A protein and the small-molecule ligand that binds it are described below.
Small molecule (SMILES): CC(=O)N[C@H]1[C@H](O[C@H]2[C@H](O)[C@@H](NC(C)=O)CO[C@@H]2CO)O[C@H](CO)[C@@H](O)[C@@H]1O

Binding-site contacts:
Ligand atom C5 contacts residue ASN747 of chain 1.D at 3.7 Å.
Ligand atom C5 contacts residue ILE752 of chain 1.D at 4.4 Å (hydrophobic).
Ligand atom C8 contacts residue LEU762 of chain 1.D at 4.1 Å (hydrophobic).
Ligand atom C6 contacts residue ILE752 of chain 1.D at 3.8 Å (hydrophobic).
Ligand atom C4 contacts residue ASN747 of chain 1.D at 4.2 Å.
Ligand atom C3 contacts residue THR749 of chain 1.D at 4.2 Å.
Ligand atom C6 contacts residue GLU760 of chain 1.D at 4.2 Å.
Ligand atom C2 contacts residue THR749 of chain 1.D at 3.9 Å.
Ligand atom C1 contacts residue THR749 of chain 1.D at 3.7 Å.
Ligand atom C3 contacts residue ASN747 of chain 1.D at 3.8 Å.
Ligand atom C2 contacts residue ASN747 of chain 1.D at 2.4 Å.
Ligand atom C1 contacts residue ASN747 of chain 1.D at 1.4 Å.
Ligand atom N2 contacts residue THR749 of chain 1.D at 3.3 Å (h-bond).
Ligand atom O5 contacts residue ASN747 of chain 1.D at 2.4 Å (h-bond).
Ligand atom C7 contacts residue THR749 of chain 1.D at 4.3 Å.
Ligand atom C7 contacts residue ASN747 of chain 1.D at 3.5 Å.
Ligand atom C8 contacts residue THR749 of chain 1.D at 4.4 Å.
Ligand atom O7 contacts residue ASN747 of chain 1.D at 3.7 Å.
Ligand atom C6 contacts residue LEU762 of chain 1.D at 4.2 Å (hydrophobic).
Ligand atom O6 contacts residue ILE752 of chain 1.D at 4.1 Å.
Ligand atom O5 contacts residue ILE752 of chain 1.D at 3.7 Å.
Ligand atom C8 contacts residue SER748 of chain 1.D at 4.0 Å.
Ligand atom N2 contacts residue ASN747 of chain 1.D at 2.9 Å (h-bond).
Ligand atom C5 contacts residue LEU762 of chain 1.D at 4.2 Å (hydrophobic).
Ligand atom O6 contacts residue GLU760 of chain 1.D at 3.7 Å.
Ligand atom C8 contacts residue GLU760 of chain 1.D at 4.2 Å.

Sequence of chain 1.D:
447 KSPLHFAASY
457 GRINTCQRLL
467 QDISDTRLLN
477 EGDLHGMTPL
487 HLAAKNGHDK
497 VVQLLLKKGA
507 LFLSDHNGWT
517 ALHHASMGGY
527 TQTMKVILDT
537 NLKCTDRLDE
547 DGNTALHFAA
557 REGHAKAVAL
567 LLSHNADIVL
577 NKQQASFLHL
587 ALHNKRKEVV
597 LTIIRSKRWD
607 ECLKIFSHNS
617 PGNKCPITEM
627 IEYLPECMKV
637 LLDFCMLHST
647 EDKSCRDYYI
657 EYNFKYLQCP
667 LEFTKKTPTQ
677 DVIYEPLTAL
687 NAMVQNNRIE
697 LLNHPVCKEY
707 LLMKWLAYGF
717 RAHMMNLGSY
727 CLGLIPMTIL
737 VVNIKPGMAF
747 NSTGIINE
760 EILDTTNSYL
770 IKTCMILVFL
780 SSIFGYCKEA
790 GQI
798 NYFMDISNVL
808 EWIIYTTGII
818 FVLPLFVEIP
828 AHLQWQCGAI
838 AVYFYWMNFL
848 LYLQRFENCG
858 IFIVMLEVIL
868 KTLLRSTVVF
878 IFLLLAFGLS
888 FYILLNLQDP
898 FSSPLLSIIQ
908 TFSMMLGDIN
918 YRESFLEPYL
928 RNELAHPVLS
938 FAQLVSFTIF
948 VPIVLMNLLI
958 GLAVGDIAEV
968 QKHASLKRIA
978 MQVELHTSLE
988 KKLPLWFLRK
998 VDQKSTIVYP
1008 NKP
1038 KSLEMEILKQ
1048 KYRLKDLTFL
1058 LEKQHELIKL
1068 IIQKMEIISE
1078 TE